Binding-site contacts:
Ligand atom C2 contacts residue ASN138 of chain 1.G at 3.3 Å.
Ligand atom O6 contacts residue ASN138 of chain 1.G at 4.5 Å.
Ligand atom C5 contacts residue ASN138 of chain 1.G at 3.8 Å.
Ligand atom C6 contacts residue ASN138 of chain 1.G at 4.5 Å.
Ligand atom N2 contacts residue ASN138 of chain 1.G at 3.8 Å.
Ligand atom C3 contacts residue ASN138 of chain 1.G at 4.5 Å.
Ligand atom C1 contacts residue ASN138 of chain 1.G at 2.1 Å.
Ligand atom O5 contacts residue ASN138 of chain 1.G at 2.4 Å (h-bond).
Ligand atom O6 contacts residue GLY137 of chain 1.G at 4.3 Å.
Ligand atom O6 contacts residue GLN85 of chain 1.G at 4.1 Å.

Sequence of chain 1.G:
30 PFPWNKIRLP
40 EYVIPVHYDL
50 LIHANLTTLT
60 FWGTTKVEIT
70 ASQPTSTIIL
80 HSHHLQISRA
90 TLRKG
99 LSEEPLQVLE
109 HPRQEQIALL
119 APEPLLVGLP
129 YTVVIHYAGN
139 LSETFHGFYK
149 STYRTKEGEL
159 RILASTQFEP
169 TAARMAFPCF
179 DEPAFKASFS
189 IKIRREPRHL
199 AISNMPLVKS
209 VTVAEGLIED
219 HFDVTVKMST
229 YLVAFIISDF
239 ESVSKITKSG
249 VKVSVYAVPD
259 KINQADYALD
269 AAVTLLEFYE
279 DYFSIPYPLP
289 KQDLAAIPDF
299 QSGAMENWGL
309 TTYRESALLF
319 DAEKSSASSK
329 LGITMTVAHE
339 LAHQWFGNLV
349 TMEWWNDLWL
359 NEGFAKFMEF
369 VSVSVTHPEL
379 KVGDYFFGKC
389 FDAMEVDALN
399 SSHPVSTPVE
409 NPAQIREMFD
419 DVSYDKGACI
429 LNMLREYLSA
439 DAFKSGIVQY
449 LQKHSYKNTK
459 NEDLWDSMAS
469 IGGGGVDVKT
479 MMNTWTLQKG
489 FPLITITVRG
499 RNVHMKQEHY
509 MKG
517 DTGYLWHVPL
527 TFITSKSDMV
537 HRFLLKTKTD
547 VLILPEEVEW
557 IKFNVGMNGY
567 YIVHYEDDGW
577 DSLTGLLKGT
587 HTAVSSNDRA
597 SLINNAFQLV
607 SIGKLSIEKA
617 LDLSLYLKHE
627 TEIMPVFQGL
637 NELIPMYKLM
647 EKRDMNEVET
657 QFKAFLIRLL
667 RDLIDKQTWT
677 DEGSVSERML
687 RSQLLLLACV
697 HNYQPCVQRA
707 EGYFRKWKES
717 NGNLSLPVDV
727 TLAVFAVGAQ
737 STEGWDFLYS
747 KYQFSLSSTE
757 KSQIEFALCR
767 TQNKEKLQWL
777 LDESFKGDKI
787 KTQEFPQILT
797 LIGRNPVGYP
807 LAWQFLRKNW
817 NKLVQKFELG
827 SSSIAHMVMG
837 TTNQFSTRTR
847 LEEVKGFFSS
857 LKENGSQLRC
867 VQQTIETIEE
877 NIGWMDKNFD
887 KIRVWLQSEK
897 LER

A protein and the small-molecule ligand that binds it are described below.
Small molecule (SMILES): CC(=O)N[C@H]1[C@H](O[C@H]2[C@H](O)[C@@H](NC(C)=O)CO[C@@H]2CO)O[C@H](CO)[C@@H](O[C@@H]2O[C@H](CO)[C@@H](O)[C@H](O)[C@@H]2O)[C@@H]1O